Sequence of chain 1.B:
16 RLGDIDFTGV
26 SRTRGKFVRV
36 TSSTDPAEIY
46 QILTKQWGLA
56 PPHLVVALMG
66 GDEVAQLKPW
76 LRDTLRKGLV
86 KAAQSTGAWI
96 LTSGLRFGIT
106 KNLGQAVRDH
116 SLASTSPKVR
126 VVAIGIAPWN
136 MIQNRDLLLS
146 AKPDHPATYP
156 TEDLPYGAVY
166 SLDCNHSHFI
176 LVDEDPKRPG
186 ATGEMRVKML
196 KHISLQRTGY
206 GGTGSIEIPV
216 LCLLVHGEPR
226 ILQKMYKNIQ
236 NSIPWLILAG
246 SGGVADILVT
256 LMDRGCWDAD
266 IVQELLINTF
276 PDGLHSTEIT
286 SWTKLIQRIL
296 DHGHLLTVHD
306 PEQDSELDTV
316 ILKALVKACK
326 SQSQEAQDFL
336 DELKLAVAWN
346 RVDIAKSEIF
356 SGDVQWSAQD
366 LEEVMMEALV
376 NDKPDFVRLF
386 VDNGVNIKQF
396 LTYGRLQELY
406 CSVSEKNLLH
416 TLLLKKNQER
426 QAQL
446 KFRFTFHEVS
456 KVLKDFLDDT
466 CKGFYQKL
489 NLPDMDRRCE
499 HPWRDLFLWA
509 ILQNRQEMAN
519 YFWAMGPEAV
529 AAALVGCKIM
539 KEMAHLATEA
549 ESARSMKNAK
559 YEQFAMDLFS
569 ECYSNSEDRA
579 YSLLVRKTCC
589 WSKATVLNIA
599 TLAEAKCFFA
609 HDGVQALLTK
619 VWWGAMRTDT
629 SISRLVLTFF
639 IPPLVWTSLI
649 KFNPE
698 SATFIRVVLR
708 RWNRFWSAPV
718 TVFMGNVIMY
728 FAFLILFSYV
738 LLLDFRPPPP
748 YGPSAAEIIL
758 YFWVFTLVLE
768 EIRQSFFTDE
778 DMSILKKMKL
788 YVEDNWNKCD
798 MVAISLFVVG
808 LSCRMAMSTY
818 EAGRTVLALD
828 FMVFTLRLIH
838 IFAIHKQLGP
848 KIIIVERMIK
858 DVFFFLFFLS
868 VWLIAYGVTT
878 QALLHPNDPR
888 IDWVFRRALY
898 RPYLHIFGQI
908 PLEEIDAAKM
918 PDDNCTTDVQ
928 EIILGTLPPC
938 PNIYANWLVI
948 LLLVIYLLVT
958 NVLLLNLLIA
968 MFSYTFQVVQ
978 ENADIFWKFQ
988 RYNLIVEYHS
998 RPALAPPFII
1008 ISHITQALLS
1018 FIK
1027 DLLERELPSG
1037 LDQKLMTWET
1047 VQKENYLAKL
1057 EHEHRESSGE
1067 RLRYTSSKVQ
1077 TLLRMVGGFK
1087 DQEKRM

This protein binds this small molecule.
Small molecule (SMILES): CC(=O)N[C@@H]1[C@@H](O)[C@H](O)[C@@H](CO)O[C@H]1O

Binding-site contacts:
Ligand atom N2 contacts residue ASN921 of chain 1.B at 2.9 Å (h-bond).
Ligand atom C3 contacts residue ASN921 of chain 1.B at 3.8 Å.
Ligand atom C5 contacts residue ASN921 of chain 1.B at 3.6 Å.
Ligand atom C1 contacts residue ASN921 of chain 1.B at 1.4 Å.
Ligand atom O5 contacts residue ASN921 of chain 1.B at 2.4 Å (h-bond).
Ligand atom C7 contacts residue ASN921 of chain 1.B at 3.9 Å.
Ligand atom C8 contacts residue ASN921 of chain 1.B at 4.1 Å.
Ligand atom C2 contacts residue ASN921 of chain 1.B at 2.6 Å.
Ligand atom C4 contacts residue ASN921 of chain 1.B at 4.3 Å.